Sequence of chain 1.C:
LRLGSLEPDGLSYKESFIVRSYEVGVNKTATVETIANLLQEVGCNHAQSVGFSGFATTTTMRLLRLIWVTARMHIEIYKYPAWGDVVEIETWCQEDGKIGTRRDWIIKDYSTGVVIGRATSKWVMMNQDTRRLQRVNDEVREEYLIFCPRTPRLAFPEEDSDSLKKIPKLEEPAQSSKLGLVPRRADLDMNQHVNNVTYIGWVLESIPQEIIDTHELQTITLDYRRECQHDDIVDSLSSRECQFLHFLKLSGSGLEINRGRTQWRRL

This protein binds this small molecule.
Small molecule (SMILES): Cc1ccsc1C1=NO[C@@]2(CCCN(Cc3c(F)cccc3F)C2=O)C1

Binding-site contacts:
Ligand atom C24 contacts residue CYS126 of chain 1.C at 3.6 Å (hydrophobic).
Ligand atom C11 contacts residue TRP156 of chain 1.C at 3.6 Å (hydrophobic).
Ligand atom C13 contacts residue TRP101 of chain 1.C at 3.6 Å (hydrophobic).
Ligand atom N8 contacts residue ARG136 of chain 1.C at 3.2 Å (salt-bridge).
Ligand atom F23 contacts residue ALA78 of chain 1.C at 3.2 Å.
Ligand atom C22 contacts residue PHE83 of chain 1.C at 3.8 Å (hydrophobic).
Ligand atom C16 contacts residue PHE83 of chain 1.C at 3.6 Å (hydrophobic).
Ligand atom C2 contacts residue ALA89 of chain 1.C at 3.7 Å (hydrophobic).
Ligand atom F18 contacts residue CYS126 of chain 1.C at 3.7 Å.
Ligand atom N8 contacts residue TRP156 of chain 1.C at 3.6 Å.
Ligand atom C17 contacts residue CYS126 of chain 1.C at 3.7 Å (hydrophobic).
Ligand atom C12 contacts residue THR134 of chain 1.C at 3.2 Å.
Ligand atom C4 contacts residue GLY87 of chain 1.C at 3.2 Å.
Ligand atom C19 contacts residue CYS126 of chain 1.C at 3.6 Å (hydrophobic).
Ligand atom C3 contacts residue GLY87 of chain 1.C at 3.6 Å.
Ligand atom C21 contacts residue ARG136 of chain 1.C at 3.6 Å.
Ligand atom S5 contacts residue TRP156 of chain 1.C at 3.5 Å.
Ligand atom C22 contacts residue ARG136 of chain 1.C at 3.3 Å.
Ligand atom C12 contacts residue TRP101 of chain 1.C at 3.6 Å (hydrophobic).
Ligand atom O25 contacts residue ARG136 of chain 1.C at 2.7 Å (salt-bridge).
Ligand atom F18 contacts residue TYR177 of chain 1.C at 3.4 Å.
Ligand atom C20 contacts residue PHE180 of chain 1.C at 3.6 Å (hydrophobic).
Ligand atom F23 contacts residue ARG136 of chain 1.C at 3.1 Å.
Ligand atom C4 contacts residue PHE88 of chain 1.C at 3.6 Å (hydrophobic).
Ligand atom C24 contacts residue ARG136 of chain 1.C at 3.6 Å.
Ligand atom C19 contacts residue PHE180 of chain 1.C at 3.8 Å (hydrophobic).
Ligand atom C19 contacts residue CYS181 of chain 1.C at 3.7 Å (hydrophobic).
Ligand atom C21 contacts residue HIS77 of chain 1.C at 3.5 Å.
Ligand atom O9 contacts residue TRP156 of chain 1.C at 3.6 Å (h-bond).
Ligand atom O9 contacts residue ARG136 of chain 1.C at 2.9 Å (salt-bridge).
Ligand atom C1 contacts residue CYS75 of chain 1.C at 3.7 Å (hydrophobic).
Ligand atom C11 contacts residue CYS126 of chain 1.C at 3.8 Å (hydrophobic).
Ligand atom C6 contacts residue ALA89 of chain 1.C at 3.7 Å (hydrophobic).
Ligand atom C1 contacts residue GLY74 of chain 1.C at 3.7 Å.
Ligand atom C16 contacts residue CYS126 of chain 1.C at 3.8 Å (hydrophobic).
Ligand atom C20 contacts residue HIS77 of chain 1.C at 3.5 Å.
Ligand atom F23 contacts residue PHE83 of chain 1.C at 3.7 Å.
Ligand atom N14 contacts residue CYS126 of chain 1.C at 3.8 Å.
Ligand atom C7 contacts residue TRP156 of chain 1.C at 3.7 Å (hydrophobic).
Ligand atom C26 contacts residue TRP156 of chain 1.C at 3.7 Å (hydrophobic).